The protein below binds the small molecule below.
Small molecule (SMILES): CC(=O)N[C@@H]1[C@@H](O)[C@H](O)[C@@H](CO)O[C@H]1O

Sequence of chain 24.E:
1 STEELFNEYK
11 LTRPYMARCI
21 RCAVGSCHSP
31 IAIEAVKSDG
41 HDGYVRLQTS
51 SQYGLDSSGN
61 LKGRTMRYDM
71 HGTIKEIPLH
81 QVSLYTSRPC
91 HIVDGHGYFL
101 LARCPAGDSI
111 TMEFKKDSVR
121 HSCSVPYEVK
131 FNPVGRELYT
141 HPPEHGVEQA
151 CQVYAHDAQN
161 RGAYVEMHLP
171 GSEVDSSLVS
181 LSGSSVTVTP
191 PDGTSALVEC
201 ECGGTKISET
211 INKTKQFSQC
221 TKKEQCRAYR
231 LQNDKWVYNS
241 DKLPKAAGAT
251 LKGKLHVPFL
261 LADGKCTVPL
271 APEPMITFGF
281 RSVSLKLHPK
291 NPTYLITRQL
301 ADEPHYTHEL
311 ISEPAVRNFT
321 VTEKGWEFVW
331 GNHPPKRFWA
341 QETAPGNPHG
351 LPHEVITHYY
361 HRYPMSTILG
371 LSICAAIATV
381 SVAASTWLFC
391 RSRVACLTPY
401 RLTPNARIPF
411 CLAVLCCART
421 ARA

Binding-site contacts:
Ligand atom O5 contacts residue SER284 of chain 24.E at 4.4 Å.
Ligand atom O6 contacts residue SER284 of chain 24.E at 2.9 Å (h-bond).
Ligand atom C5 contacts residue SER284 of chain 24.E at 4.5 Å.
Ligand atom O4 contacts residue ASN318 of chain 24.E at 4.4 Å.
Ligand atom C6 contacts residue SER284 of chain 24.E at 3.2 Å.
Ligand atom C6 contacts residue ASN318 of chain 24.E at 3.3 Å.
Ligand atom O6 contacts residue ASN318 of chain 24.E at 3.3 Å.